Binding-site contacts:
Ligand atom C1 contacts residue TRP111 of chain 21.E at 3.9 Å (hydrophobic).
Ligand atom O3 contacts residue ASN93 of chain 21.E at 4.0 Å.
Ligand atom O5 contacts residue ASN93 of chain 21.E at 2.3 Å (h-bond).
Ligand atom C6 contacts residue HIS42 of chain 21.E at 4.3 Å.
Ligand atom C1 contacts residue ASN93 of chain 21.E at 1.4 Å.
Ligand atom C5 contacts residue ASN93 of chain 21.E at 3.5 Å.
Ligand atom C5 contacts residue ASN93 of chain 21.E at 4.0 Å.
Ligand atom C2 contacts residue ASN93 of chain 21.E at 1.8 Å.
Ligand atom O3 contacts residue TRP111 of chain 21.E at 4.3 Å.
Ligand atom N2 contacts residue GLY92 of chain 21.E at 4.2 Å.
Ligand atom C7 contacts residue ASN93 of chain 21.E at 3.5 Å.
Ligand atom C2 contacts residue TRP111 of chain 21.E at 4.1 Å (hydrophobic).
Ligand atom C6 contacts residue ASN93 of chain 21.E at 3.1 Å.
Ligand atom C8 contacts residue TRP111 of chain 21.E at 3.3 Å (hydrophobic).
Ligand atom O5 contacts residue ASN93 of chain 21.E at 4.1 Å.
Ligand atom C3 contacts residue TRP111 of chain 21.E at 3.7 Å (hydrophobic).
Ligand atom O7 contacts residue ASN93 of chain 21.E at 3.9 Å.
Ligand atom C7 contacts residue GLY92 of chain 21.E at 4.2 Å.
Ligand atom C5 contacts residue TRP111 of chain 21.E at 3.7 Å (hydrophobic).
Ligand atom C7 contacts residue TRP111 of chain 21.E at 3.8 Å (hydrophobic).
Ligand atom C8 contacts residue GLU91 of chain 21.E at 3.8 Å.
Ligand atom O4 contacts residue TRP111 of chain 21.E at 3.4 Å.
Ligand atom C3 contacts residue ASN93 of chain 21.E at 3.1 Å.
Ligand atom C4 contacts residue ASN93 of chain 21.E at 3.6 Å.
Ligand atom C8 contacts residue GLY92 of chain 21.E at 3.6 Å.
Ligand atom C4 contacts residue TRP111 of chain 21.E at 4.0 Å (hydrophobic).
Ligand atom N2 contacts residue TRP111 of chain 21.E at 3.5 Å.
Ligand atom O7 contacts residue TRP111 of chain 21.E at 3.6 Å.
Ligand atom O5 contacts residue TRP111 of chain 21.E at 4.3 Å.
Ligand atom N2 contacts residue ASN93 of chain 21.E at 2.5 Å (h-bond).

Sequence of chain 21.E:
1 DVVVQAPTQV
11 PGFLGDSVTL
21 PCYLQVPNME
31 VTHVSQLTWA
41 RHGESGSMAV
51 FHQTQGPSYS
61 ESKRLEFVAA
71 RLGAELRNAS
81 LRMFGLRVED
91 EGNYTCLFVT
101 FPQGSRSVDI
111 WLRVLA

The small molecule below binds the protein below.
Small molecule (SMILES): CC(=O)N[C@H]1[C@H](O[C@H]2[C@H](O)[C@@H](NC(C)=O)CO[C@@H]2CO[C@@H]2O[C@@H](C)[C@@H](O)[C@@H](O)[C@@H]2O)O[C@H](CO)[C@@H](O[C@@H]2O[C@H](CO)[C@@H](O)[C@H](O[C@H]3O[C@H](CO)[C@@H](O)[C@H](O)[C@@H]3O)[C@@H]2O)[C@@H]1O